Sequence of chain 1.D:
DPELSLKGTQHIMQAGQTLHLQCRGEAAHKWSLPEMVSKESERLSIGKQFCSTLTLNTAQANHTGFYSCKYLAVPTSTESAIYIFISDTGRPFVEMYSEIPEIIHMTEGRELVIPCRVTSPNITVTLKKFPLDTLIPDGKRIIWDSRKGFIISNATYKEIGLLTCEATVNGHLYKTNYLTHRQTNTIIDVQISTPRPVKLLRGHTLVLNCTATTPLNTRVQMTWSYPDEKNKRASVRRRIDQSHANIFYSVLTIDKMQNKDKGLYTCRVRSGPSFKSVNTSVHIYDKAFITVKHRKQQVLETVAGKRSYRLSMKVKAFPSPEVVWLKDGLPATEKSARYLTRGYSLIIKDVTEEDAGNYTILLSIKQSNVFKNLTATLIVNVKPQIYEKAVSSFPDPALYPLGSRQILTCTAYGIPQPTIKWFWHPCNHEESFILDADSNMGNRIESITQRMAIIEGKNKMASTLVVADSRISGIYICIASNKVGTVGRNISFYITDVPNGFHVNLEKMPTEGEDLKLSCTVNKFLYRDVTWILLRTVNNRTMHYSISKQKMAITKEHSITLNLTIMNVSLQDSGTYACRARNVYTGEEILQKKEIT

Binding-site contacts:
Ligand atom O7 contacts residue ASN521 of chain 1.D at 4.5 Å.
Ligand atom C4 contacts residue ASN521 of chain 1.D at 4.3 Å.
Ligand atom C7 contacts residue ASN521 of chain 1.D at 3.9 Å.
Ligand atom C5 contacts residue ASN521 of chain 1.D at 3.7 Å.
Ligand atom C8 contacts residue ILE508 of chain 1.D at 4.3 Å (hydrophobic).
Ligand atom O5 contacts residue ASN521 of chain 1.D at 2.4 Å (h-bond).
Ligand atom N2 contacts residue ASN521 of chain 1.D at 2.9 Å (h-bond).
Ligand atom C1 contacts residue ASN521 of chain 1.D at 1.4 Å.
Ligand atom C2 contacts residue ASN521 of chain 1.D at 2.5 Å.
Ligand atom C3 contacts residue ASN521 of chain 1.D at 3.8 Å.

A protein and the small-molecule ligand that binds it are described below.
Small molecule (SMILES): CC(=O)N[C@@H]1[C@@H](O)[C@H](O)[C@@H](CO)O[C@H]1O